Sequence of chain 5.E:
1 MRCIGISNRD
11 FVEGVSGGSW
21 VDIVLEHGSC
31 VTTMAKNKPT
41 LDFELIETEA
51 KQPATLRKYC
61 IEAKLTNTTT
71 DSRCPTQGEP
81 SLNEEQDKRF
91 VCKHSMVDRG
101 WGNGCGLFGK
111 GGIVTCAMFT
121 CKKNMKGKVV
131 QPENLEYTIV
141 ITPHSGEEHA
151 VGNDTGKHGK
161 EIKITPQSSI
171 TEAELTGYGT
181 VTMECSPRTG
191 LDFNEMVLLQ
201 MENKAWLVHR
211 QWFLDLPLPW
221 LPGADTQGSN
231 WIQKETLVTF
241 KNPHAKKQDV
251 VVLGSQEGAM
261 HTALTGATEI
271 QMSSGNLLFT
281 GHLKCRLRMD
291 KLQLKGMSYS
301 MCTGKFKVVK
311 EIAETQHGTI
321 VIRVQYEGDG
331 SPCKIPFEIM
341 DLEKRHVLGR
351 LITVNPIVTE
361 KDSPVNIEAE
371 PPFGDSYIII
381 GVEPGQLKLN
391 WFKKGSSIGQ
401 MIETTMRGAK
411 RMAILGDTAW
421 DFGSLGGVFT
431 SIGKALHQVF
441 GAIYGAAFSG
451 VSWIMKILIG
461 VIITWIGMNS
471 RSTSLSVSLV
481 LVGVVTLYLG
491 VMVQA

This small molecule binds to this protein.
Small molecule (SMILES): CC(=O)N[C@@H]1[C@@H](O)[C@H](O)[C@@H](CO)O[C@H]1O

Binding-site contacts:
Ligand atom C7 contacts residue ASN67 of chain 5.E at 3.6 Å.
Ligand atom O3 contacts residue ASP66 of chain 5.G at 3.8 Å.
Ligand atom C8 contacts residue GLN65 of chain 5.G at 3.5 Å.
Ligand atom O7 contacts residue ARG89 of chain 5.E at 4.0 Å.
Ligand atom O7 contacts residue ASN67 of chain 5.E at 4.1 Å.
Ligand atom O3 contacts residue GLN65 of chain 5.G at 3.2 Å.
Ligand atom O5 contacts residue GLN65 of chain 5.G at 3.9 Å.
Ligand atom O3 contacts residue ASN67 of chain 5.E at 4.4 Å.
Ligand atom O7 contacts residue MET118 of chain 5.E at 3.9 Å.
Ligand atom C1 contacts residue GLN65 of chain 5.G at 3.7 Å.
Ligand atom C3 contacts residue ASP66 of chain 5.G at 4.3 Å.
Ligand atom C1 contacts residue ASN67 of chain 5.E at 1.4 Å.
Ligand atom C6 contacts residue ASP66 of chain 5.G at 4.2 Å.
Ligand atom O5 contacts residue TYR60 of chain 5.G at 3.5 Å.
Ligand atom C3 contacts residue GLN65 of chain 5.G at 4.1 Å.
Ligand atom O5 contacts residue ASN67 of chain 5.E at 2.4 Å (h-bond).
Ligand atom C3 contacts residue ASN67 of chain 5.E at 3.8 Å.
Ligand atom C5 contacts residue TYR60 of chain 5.G at 4.2 Å (hydrophobic).
Ligand atom C4 contacts residue ASN67 of chain 5.E at 4.2 Å.
Ligand atom N2 contacts residue ASN67 of chain 5.E at 3.1 Å (h-bond).
Ligand atom O6 contacts residue GLN65 of chain 5.G at 4.2 Å.
Ligand atom C5 contacts residue ASN67 of chain 5.E at 3.6 Å.
Ligand atom O6 contacts residue ASP66 of chain 5.G at 2.8 Å (salt-bridge).
Ligand atom C8 contacts residue ASN67 of chain 5.E at 3.6 Å.
Ligand atom C6 contacts residue TYR60 of chain 5.G at 3.8 Å (hydrophobic).
Ligand atom N2 contacts residue GLN65 of chain 5.G at 4.4 Å.
Ligand atom O4 contacts residue ASP66 of chain 5.G at 4.2 Å.
Ligand atom C4 contacts residue ASP66 of chain 5.G at 3.8 Å.
Ligand atom C6 contacts residue GLN65 of chain 5.G at 4.1 Å.
Ligand atom C2 contacts residue ASN67 of chain 5.E at 2.5 Å.
Ligand atom C2 contacts residue GLN65 of chain 5.G at 3.4 Å.

Sequence of chain 5.G:
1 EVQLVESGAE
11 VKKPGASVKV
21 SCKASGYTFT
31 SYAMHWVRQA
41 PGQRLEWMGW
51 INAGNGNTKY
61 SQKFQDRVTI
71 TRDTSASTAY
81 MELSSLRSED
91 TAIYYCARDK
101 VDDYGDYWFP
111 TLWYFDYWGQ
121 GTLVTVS